Binding-site contacts:
Ligand atom N3 contacts residue GLY242 of chain 1.K at 3.1 Å.
Ligand atom C2 contacts residue GLY242 of chain 1.K at 3.4 Å.
Ligand atom N7 contacts residue PHE239 of chain 1.K at 3.5 Å.
Ligand atom O3P contacts residue ARG240 of chain 1.K at 3.2 Å.
Ligand atom O4P contacts residue LYS42 of chain 1.K at 2.9 Å (salt-bridge).
Ligand atom O3' contacts residue SER119 of chain 1.K at 3.5 Å (h-bond).
Ligand atom C2 contacts residue TRP47 of chain 1.K at 3.7 Å (hydrophobic).
Ligand atom O5' contacts residue LYS42 of chain 1.K at 3.0 Å.
Ligand atom O2' contacts residue GLY242 of chain 1.K at 2.8 Å (h-bond).
Ligand atom O6P contacts residue HIS46 of chain 1.K at 3.2 Å (h-bond).
Ligand atom O3P contacts residue GLY242 of chain 1.K at 2.4 Å (h-bond).
Ligand atom O2' contacts residue VAL238 of chain 1.K at 3.5 Å (h-bond).
Ligand atom N3 contacts residue TYR174 of chain 1.K at 2.7 Å (h-bond).
Ligand atom O5P contacts residue LYS42 of chain 1.K at 3.0 Å (salt-bridge).
Ligand atom P2 contacts residue LYS42 of chain 1.K at 3.4 Å.
Ligand atom C2 contacts residue LYS178 of chain 1.K at 3.7 Å.
Ligand atom C3' contacts residue VAL238 of chain 1.K at 3.2 Å (hydrophobic).
Ligand atom C5' contacts residue LYS42 of chain 1.K at 3.3 Å.
Ligand atom O6P contacts residue THR45 of chain 1.K at 3.5 Å (h-bond).
Ligand atom N6 contacts residue MET213 of chain 1.K at 3.7 Å.
Ligand atom O3' contacts residue ARG111 of chain 1.K at 3.5 Å (salt-bridge).
Ligand atom N6 contacts residue SER209 of chain 1.K at 3.6 Å.
Ligand atom O2P contacts residue ARG240 of chain 1.K at 3.0 Å (salt-bridge).
Ligand atom O5P contacts residue SER43 of chain 1.K at 3.1 Å (h-bond).
Ligand atom C5' contacts residue VAL238 of chain 1.K at 3.6 Å (hydrophobic).
Ligand atom N6 contacts residue PHE210 of chain 1.K at 3.5 Å (h-bond).
Ligand atom O5P contacts residue THR45 of chain 1.K at 2.8 Å (h-bond).
Ligand atom P1 contacts residue GLY242 of chain 1.K at 3.7 Å.
Ligand atom C2 contacts residue TYR174 of chain 1.K at 3.4 Å (hydrophobic).
Ligand atom O2P contacts residue ARG111 of chain 1.K at 3.5 Å (salt-bridge).
Ligand atom O2' contacts residue PHE210 of chain 1.K at 3.4 Å.
Ligand atom O1P contacts residue ARG240 of chain 1.K at 2.6 Å (salt-bridge).
Ligand atom O3P contacts residue LYS241 of chain 1.K at 2.4 Å (salt-bridge).
Ligand atom O5P contacts residue GLY44 of chain 1.K at 3.1 Å (h-bond).
Ligand atom P1 contacts residue ARG240 of chain 1.K at 3.7 Å.
Ligand atom O1P contacts residue SER119 of chain 1.K at 3.2 Å (h-bond).
Ligand atom N6 contacts residue THR208 of chain 1.K at 3.7 Å.
Ligand atom O2' contacts residue ARG240 of chain 1.K at 3.4 Å (salt-bridge).
Ligand atom O2' contacts residue LYS241 of chain 1.K at 3.4 Å (salt-bridge).
Ligand atom C2' contacts residue VAL238 of chain 1.K at 2.9 Å (hydrophobic).

Sequence of chain 1.K:
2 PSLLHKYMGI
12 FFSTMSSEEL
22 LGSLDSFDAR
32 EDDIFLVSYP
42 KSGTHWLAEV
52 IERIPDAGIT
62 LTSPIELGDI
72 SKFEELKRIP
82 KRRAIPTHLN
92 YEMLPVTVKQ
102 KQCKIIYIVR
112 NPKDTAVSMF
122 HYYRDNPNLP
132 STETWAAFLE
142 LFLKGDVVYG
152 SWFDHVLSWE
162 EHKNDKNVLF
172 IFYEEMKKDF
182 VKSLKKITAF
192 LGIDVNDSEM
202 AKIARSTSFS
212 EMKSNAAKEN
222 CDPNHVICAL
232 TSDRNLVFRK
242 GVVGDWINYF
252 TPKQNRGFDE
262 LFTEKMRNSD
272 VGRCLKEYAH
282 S

A small-molecule ligand and the protein it binds are described below.
Small molecule (SMILES): Nc1ncnc2c1ncn2[C@@H]1O[C@H](COP(=O)(O)O)[C@@H](OP(=O)(O)O)[C@H]1O